Sequence of chain 1.X:
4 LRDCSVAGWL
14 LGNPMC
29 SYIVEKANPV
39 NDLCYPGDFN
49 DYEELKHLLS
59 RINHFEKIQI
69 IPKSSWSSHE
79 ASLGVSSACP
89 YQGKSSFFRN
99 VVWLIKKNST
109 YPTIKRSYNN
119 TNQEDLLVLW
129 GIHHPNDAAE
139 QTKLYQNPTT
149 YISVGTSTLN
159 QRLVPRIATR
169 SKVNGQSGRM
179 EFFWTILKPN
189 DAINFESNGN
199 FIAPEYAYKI

A small-molecule ligand and the protein it binds are described below.
Small molecule (SMILES): CC(=O)N[C@H]1[C@H](O[C@H]2[C@H](O)[C@@H](NC(C)=O)CO[C@@H]2CO)O[C@H](CO)[C@@H](O[C@@H]2O[C@H](CO[C@H]3O[C@H](CO)[C@@H](O)[C@H](O)[C@@H]3O[C@H]3O[C@H](CO)[C@@H](O[C@@H]4O[C@H](CO[C@]5(C(=O)O)C[C@H](O)[C@@H](NC(C)=O)[C@H]([C@H](O)[C@H](O)CO)O5)[C@H](O)[C@H](O)[C@H]4O)[C@H](O)[C@H]3NC(C)=O)[C@@H](O)[C@H](O)[C@@H]2O)[C@@H]1O

Binding-site contacts:
Ligand atom O3 contacts residue ASN106 of chain 1.X at 2.9 Å (h-bond).
Ligand atom C1 contacts residue ASN106 of chain 1.X at 3.5 Å.
Ligand atom C3 contacts residue ASN106 of chain 1.X at 3.9 Å.
Ligand atom C5 contacts residue ASN106 of chain 1.X at 4.3 Å.
Ligand atom C4 contacts residue ASN106 of chain 1.X at 4.2 Å.
Ligand atom O5 contacts residue ASN106 of chain 1.X at 3.2 Å (h-bond).
Ligand atom C2 contacts residue ASN106 of chain 1.X at 3.8 Å.
Ligand atom O6 contacts residue ASN106 of chain 1.X at 4.2 Å.